The small molecule below binds the protein below.
Small molecule (SMILES): Oc1nc(O)nc(O)n1

Binding-site contacts:
Ligand atom CAI contacts residue GLY65 of chain 2.B at 3.8 Å.
Ligand atom NAE contacts residue GLY104 of chain 2.B at 3.0 Å (h-bond).
Ligand atom CAG contacts residue GLY364 of chain 2.B at 3.8 Å.
Ligand atom CAI contacts residue ARG214 of chain 2.B at 3.9 Å.
Ligand atom N6 contacts residue SER252 of chain 2.B at 3.4 Å (h-bond).
Ligand atom CAH contacts residue ARG72 of chain 2.B at 3.7 Å.
Ligand atom NAF contacts residue GLY364 of chain 2.B at 3.0 Å (h-bond).
Ligand atom CAG contacts residue SER252 of chain 2.B at 3.7 Å.
Ligand atom CAH contacts residue GLY65 of chain 2.B at 3.2 Å.
Ligand atom OAC contacts residue ALA253 of chain 2.B at 3.0 Å (h-bond).
Ligand atom CAH contacts residue GLY104 of chain 2.B at 3.7 Å.
Ligand atom OAA contacts residue GLY104 of chain 2.B at 3.8 Å.
Ligand atom OAB contacts residue GLY104 of chain 2.B at 3.1 Å (h-bond).
Ligand atom N6 contacts residue ALA253 of chain 2.B at 2.7 Å (h-bond).
Ligand atom CAI contacts residue ALA253 of chain 2.B at 3.5 Å (hydrophobic).
Ligand atom OAA contacts residue SER103 of chain 2.B at 3.0 Å (h-bond).
Ligand atom OAB contacts residue ALA253 of chain 2.B at 3.3 Å (h-bond).
Ligand atom CAG contacts residue SER103 of chain 2.B at 3.2 Å.
Ligand atom CAG contacts residue GLY104 of chain 2.B at 3.8 Å.
Ligand atom CAH contacts residue ALA253 of chain 2.B at 3.5 Å (hydrophobic).
Ligand atom OAA contacts residue SER363 of chain 2.B at 3.1 Å (h-bond).
Ligand atom OAC contacts residue ARG214 of chain 2.B at 2.7 Å (salt-bridge).
Ligand atom CAG contacts residue ARG344 of chain 2.B at 3.5 Å.
Ligand atom OAC contacts residue MET210 of chain 2.B at 3.5 Å.
Ligand atom OAA contacts residue GLY364 of chain 2.B at 2.7 Å (h-bond).
Ligand atom CAI contacts residue SER252 of chain 2.B at 3.6 Å.
Ligand atom N6 contacts residue MET210 of chain 2.B at 3.6 Å.
Ligand atom OAB contacts residue ARG72 of chain 2.B at 2.7 Å (salt-bridge).
Ligand atom NAF contacts residue SER252 of chain 2.B at 3.8 Å.
Ligand atom N6 contacts residue ARG72 of chain 2.B at 3.9 Å.
Ligand atom OAA contacts residue ARG344 of chain 2.B at 3.1 Å (salt-bridge).
Ligand atom CAG contacts residue SER363 of chain 2.B at 3.6 Å.
Ligand atom N6 contacts residue GLY65 of chain 2.B at 3.3 Å (h-bond).
Ligand atom NAE contacts residue SER103 of chain 2.B at 2.9 Å (h-bond).
Ligand atom NAE contacts residue SER252 of chain 2.B at 3.6 Å.
Ligand atom NAF contacts residue SER363 of chain 2.B at 3.6 Å.
Ligand atom NAE contacts residue GLY65 of chain 2.B at 3.7 Å.
Ligand atom OAB contacts residue LYS182 of chain 2.B at 3.7 Å.
Ligand atom OAB contacts residue GLY65 of chain 2.B at 3.5 Å (h-bond).
Ligand atom CAH contacts residue SER252 of chain 2.B at 3.4 Å.

Sequence of chain 2.B:
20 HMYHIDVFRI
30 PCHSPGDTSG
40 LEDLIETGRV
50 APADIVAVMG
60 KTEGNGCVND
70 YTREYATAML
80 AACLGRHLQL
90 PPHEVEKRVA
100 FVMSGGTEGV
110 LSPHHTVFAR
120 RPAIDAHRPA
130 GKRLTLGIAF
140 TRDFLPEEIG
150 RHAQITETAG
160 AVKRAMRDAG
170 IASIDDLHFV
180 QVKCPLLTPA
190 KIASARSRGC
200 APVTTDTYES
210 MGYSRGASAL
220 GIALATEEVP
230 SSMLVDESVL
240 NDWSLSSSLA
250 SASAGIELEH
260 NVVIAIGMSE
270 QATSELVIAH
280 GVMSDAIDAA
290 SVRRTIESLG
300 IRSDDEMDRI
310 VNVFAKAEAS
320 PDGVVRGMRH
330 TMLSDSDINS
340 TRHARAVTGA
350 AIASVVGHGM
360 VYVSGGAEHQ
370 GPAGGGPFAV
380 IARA